This protein binds this small molecule.
Small molecule (SMILES): O=[N+]([O-])c1ccc(F)c(O)c1

Sequence of chain 1.A:
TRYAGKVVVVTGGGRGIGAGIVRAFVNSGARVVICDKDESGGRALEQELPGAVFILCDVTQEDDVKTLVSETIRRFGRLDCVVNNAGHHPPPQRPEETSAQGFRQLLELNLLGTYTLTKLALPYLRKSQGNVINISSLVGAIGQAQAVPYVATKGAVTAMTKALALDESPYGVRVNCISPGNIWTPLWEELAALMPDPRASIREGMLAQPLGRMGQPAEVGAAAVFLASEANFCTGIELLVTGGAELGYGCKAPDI

Binding-site contacts:
Ligand atom O1 contacts residue HIS93 of chain 3.A at 4.3 Å.
Ligand atom C5 contacts residue LEU195 of chain 3.A at 4.2 Å (hydrophobic).
Ligand atom C4 contacts residue ASN186 of chain 3.A at 3.6 Å.
Ligand atom F contacts residue TRP192 of chain 3.A at 3.1 Å.
Ligand atom C3 contacts residue ASN186 of chain 3.A at 3.7 Å.
Ligand atom O2 contacts residue PRO184 of chain 3.A at 4.3 Å.
Ligand atom C1 contacts residue NAD1 of chain 3.D at 3.5 Å.
Ligand atom O2 contacts residue SER141 of chain 3.A at 3.0 Å (h-bond).
Ligand atom C5 contacts residue TRP192 of chain 3.A at 3.5 Å (hydrophobic).
Ligand atom C1 contacts residue HIS93 of chain 3.A at 3.4 Å.
Ligand atom O2 contacts residue GLY185 of chain 3.A at 4.2 Å.
Ligand atom C contacts residue HIS93 of chain 3.A at 3.8 Å.
Ligand atom N contacts residue TYR253 of chain 1.A at 4.3 Å.
Ligand atom C2 contacts residue NAD1 of chain 3.D at 3.4 Å.
Ligand atom O1 contacts residue SER141 of chain 3.A at 2.5 Å (h-bond).
Ligand atom N contacts residue SER141 of chain 3.A at 3.1 Å (h-bond).
Ligand atom C4 contacts residue NAD1 of chain 3.D at 3.8 Å.
Ligand atom O contacts residue LEU195 of chain 3.A at 3.8 Å.
Ligand atom O contacts residue LEU191 of chain 3.A at 3.1 Å.
Ligand atom O contacts residue NAD1 of chain 3.D at 4.2 Å.
Ligand atom C contacts residue NAD1 of chain 3.D at 3.8 Å.
Ligand atom O2 contacts residue TYR253 of chain 1.A at 2.9 Å (h-bond).
Ligand atom C3 contacts residue NAD1 of chain 3.D at 3.7 Å.
Ligand atom C4 contacts residue TRP192 of chain 3.A at 3.2 Å (hydrophobic).
Ligand atom O1 contacts residue NAD1 of chain 3.D at 3.1 Å.
Ligand atom N contacts residue NAD1 of chain 3.D at 3.2 Å.
Ligand atom C3 contacts residue GLN148 of chain 3.A at 4.3 Å.
Ligand atom O1 contacts residue VAL143 of chain 3.A at 4.0 Å.
Ligand atom C3 contacts residue TRP192 of chain 3.A at 4.2 Å (hydrophobic).
Ligand atom O2 contacts residue NAD1 of chain 3.D at 3.7 Å.
Ligand atom N contacts residue VAL143 of chain 3.A at 4.3 Å.
Ligand atom O1 contacts residue TYR154 of chain 3.A at 2.7 Å (h-bond).
Ligand atom C1 contacts residue TYR154 of chain 3.A at 3.7 Å (hydrophobic).
Ligand atom O contacts residue HIS93 of chain 3.A at 3.3 Å.
Ligand atom F contacts residue LEU195 of chain 3.A at 3.4 Å.
Ligand atom N contacts residue TYR154 of chain 3.A at 3.8 Å.
Ligand atom C2 contacts residue TYR154 of chain 3.A at 4.2 Å (hydrophobic).
Ligand atom C2 contacts residue HIS93 of chain 3.A at 3.9 Å.
Ligand atom O2 contacts residue VAL143 of chain 3.A at 3.5 Å.
Ligand atom C5 contacts residue NAD1 of chain 3.D at 3.9 Å.

Sequence of chain 3.A:
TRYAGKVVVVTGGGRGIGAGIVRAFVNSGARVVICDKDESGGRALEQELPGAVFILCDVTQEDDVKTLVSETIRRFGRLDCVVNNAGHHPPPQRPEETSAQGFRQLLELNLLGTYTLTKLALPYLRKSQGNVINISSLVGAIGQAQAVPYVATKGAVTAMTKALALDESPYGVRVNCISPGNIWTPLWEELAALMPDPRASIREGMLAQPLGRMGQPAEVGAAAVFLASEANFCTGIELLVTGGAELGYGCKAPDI